Sequence of chain 1.A:
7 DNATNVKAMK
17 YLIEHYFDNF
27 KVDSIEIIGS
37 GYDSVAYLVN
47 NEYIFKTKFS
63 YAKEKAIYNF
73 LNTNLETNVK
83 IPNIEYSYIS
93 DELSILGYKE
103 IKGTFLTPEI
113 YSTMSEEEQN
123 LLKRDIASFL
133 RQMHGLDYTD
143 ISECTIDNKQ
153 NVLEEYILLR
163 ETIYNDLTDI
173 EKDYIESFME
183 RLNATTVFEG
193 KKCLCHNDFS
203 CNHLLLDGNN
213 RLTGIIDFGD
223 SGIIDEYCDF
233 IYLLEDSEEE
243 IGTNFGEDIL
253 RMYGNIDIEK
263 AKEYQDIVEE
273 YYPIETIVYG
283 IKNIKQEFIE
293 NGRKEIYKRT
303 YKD

This protein binds this small molecule.
Small molecule (SMILES): Nc1nc2c(ncn2[C@@H]2O[C@H](CO[P](=O)(O)O[P](=O)(O)NP(=O)(O)O)[C@@H](O)[C@H]2O)c(=O)[nH]1

Binding-site contacts:
Ligand atom N7 contacts residue TYR100 of chain 1.A at 2.6 Å (h-bond).
Ligand atom PA contacts residue MG1 of chain 1.G at 3.5 Å.
Ligand atom O3A contacts residue LYS52 of chain 1.A at 3.3 Å (salt-bridge).
Ligand atom N7 contacts residue ILE50 of chain 1.A at 3.6 Å.
Ligand atom PB contacts residue ASP219 of chain 1.A at 3.7 Å.
Ligand atom O2B contacts residue ASP219 of chain 1.A at 2.5 Å (salt-bridge).
Ligand atom C8 contacts residue ILE218 of chain 1.A at 3.7 Å (hydrophobic).
Ligand atom O3G contacts residue MG1 of chain 1.H at 1.9 Å.
Ligand atom O3G contacts residue LYS52 of chain 1.A at 3.0 Å (salt-bridge).
Ligand atom N2 contacts residue PHE107 of chain 1.A at 3.7 Å.
Ligand atom N3 contacts residue PHE107 of chain 1.A at 3.5 Å.
Ligand atom C2 contacts residue ILE103 of chain 1.A at 3.6 Å (hydrophobic).
Ligand atom N2 contacts residue ILE103 of chain 1.A at 3.3 Å (h-bond).
Ligand atom PA contacts residue ASP219 of chain 1.A at 3.6 Å.
Ligand atom O3A contacts residue MG1 of chain 1.G at 3.7 Å.
Ligand atom O1A contacts residue ASP219 of chain 1.A at 3.3 Å.
Ligand atom O1B contacts residue GLY37 of chain 1.A at 3.7 Å.
Ligand atom O3A contacts residue ASP219 of chain 1.A at 3.6 Å.
Ligand atom O2A contacts residue ASP219 of chain 1.A at 3.0 Å (salt-bridge).
Ligand atom O2G contacts residue MG1 of chain 1.H at 3.4 Å.
Ligand atom C6 contacts residue ILE103 of chain 1.A at 3.7 Å (hydrophobic).
Ligand atom O6 contacts residue ILE103 of chain 1.A at 3.0 Å (h-bond).
Ligand atom PG contacts residue MG1 of chain 1.H at 3.2 Å.
Ligand atom O2B contacts residue MG1 of chain 1.H at 3.4 Å.
Ligand atom N9 contacts residue ILE218 of chain 1.A at 3.7 Å.
Ligand atom O1A contacts residue LYS52 of chain 1.A at 3.0 Å (salt-bridge).
Ligand atom O1G contacts residue TYR63 of chain 1.A at 3.1 Å (h-bond).
Ligand atom PB contacts residue MG1 of chain 1.G at 3.4 Å.
Ligand atom N1 contacts residue ILE103 of chain 1.A at 2.9 Å (h-bond).
Ligand atom N1 contacts residue GLU102 of chain 1.A at 3.6 Å.
Ligand atom C8 contacts residue TYR100 of chain 1.A at 3.2 Å (hydrophobic).
Ligand atom C5 contacts residue ILE50 of chain 1.A at 3.6 Å (hydrophobic).
Ligand atom O2A contacts residue MG1 of chain 1.G at 2.1 Å.
Ligand atom O3G contacts residue ASP219 of chain 1.A at 2.8 Å (salt-bridge).
Ligand atom N3B contacts residue SER40 of chain 1.A at 3.2 Å (h-bond).
Ligand atom O2B contacts residue MG1 of chain 1.G at 1.9 Å.
Ligand atom O6 contacts residue ILE218 of chain 1.A at 3.6 Å.
Ligand atom C6 contacts residue ILE218 of chain 1.A at 3.8 Å (hydrophobic).
Ligand atom O2A contacts residue HIS205 of chain 1.A at 3.4 Å (h-bond).
Ligand atom O6 contacts residue TYR100 of chain 1.A at 3.6 Å.